Binding-site contacts:
Ligand atom O7 contacts residue ASN281 of chain 1.E at 4.3 Å.
Ligand atom C4 contacts residue ASN281 of chain 1.E at 4.2 Å.
Ligand atom C1 contacts residue ASN281 of chain 1.E at 1.4 Å.
Ligand atom C2 contacts residue ASN281 of chain 1.E at 2.4 Å.
Ligand atom O5 contacts residue ASN281 of chain 1.E at 2.3 Å (h-bond).
Ligand atom C5 contacts residue ASN281 of chain 1.E at 3.7 Å.
Ligand atom C3 contacts residue ASN281 of chain 1.E at 3.7 Å.
Ligand atom C7 contacts residue ASN281 of chain 1.E at 3.8 Å.
Ligand atom N2 contacts residue ASN281 of chain 1.E at 2.9 Å (h-bond).

Sequence of chain 1.E:
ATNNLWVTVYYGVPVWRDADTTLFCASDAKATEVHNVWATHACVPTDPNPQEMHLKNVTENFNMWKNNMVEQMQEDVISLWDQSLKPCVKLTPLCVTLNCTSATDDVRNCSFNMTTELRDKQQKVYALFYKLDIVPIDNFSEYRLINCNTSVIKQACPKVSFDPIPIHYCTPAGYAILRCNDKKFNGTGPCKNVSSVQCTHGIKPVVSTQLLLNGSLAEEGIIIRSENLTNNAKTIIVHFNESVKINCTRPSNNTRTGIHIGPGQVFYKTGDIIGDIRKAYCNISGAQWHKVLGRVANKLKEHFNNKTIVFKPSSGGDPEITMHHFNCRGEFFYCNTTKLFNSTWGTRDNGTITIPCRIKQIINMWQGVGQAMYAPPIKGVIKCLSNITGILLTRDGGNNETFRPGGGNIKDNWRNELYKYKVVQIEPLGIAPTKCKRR

A small-molecule ligand and the protein it binds are described below.
Small molecule (SMILES): CC(=O)N[C@@H]1[C@@H](O)[C@H](O)[C@@H](CO)O[C@H]1O